Binding-site contacts:
Ligand atom C6 contacts residue GLN174 of chain 1.A at 4.0 Å.
Ligand atom C5 contacts residue GLN174 of chain 1.A at 4.2 Å.
Ligand atom C4 contacts residue SO41 of chain 1.C at 4.5 Å.
Ligand atom C5 contacts residue SO41 of chain 1.C at 3.1 Å.
Ligand atom C6 contacts residue SO41 of chain 1.C at 3.8 Å.

A protein and the small-molecule ligand that binds it are described below.
Small molecule (SMILES): C1CCCCC1

Sequence of chain 1.A:
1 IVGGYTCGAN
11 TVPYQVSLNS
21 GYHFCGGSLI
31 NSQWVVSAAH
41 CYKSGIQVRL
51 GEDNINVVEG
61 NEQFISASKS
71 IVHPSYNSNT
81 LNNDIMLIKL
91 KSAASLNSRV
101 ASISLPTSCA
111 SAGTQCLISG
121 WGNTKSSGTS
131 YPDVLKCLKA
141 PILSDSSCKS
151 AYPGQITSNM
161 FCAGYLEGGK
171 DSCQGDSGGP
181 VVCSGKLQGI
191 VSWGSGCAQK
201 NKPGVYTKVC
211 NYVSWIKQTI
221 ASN